The small molecule below binds the protein below.
Small molecule (SMILES): CCOc1ccc(S(N)(=O)=O)cc1

Sequence of chain 1.A:
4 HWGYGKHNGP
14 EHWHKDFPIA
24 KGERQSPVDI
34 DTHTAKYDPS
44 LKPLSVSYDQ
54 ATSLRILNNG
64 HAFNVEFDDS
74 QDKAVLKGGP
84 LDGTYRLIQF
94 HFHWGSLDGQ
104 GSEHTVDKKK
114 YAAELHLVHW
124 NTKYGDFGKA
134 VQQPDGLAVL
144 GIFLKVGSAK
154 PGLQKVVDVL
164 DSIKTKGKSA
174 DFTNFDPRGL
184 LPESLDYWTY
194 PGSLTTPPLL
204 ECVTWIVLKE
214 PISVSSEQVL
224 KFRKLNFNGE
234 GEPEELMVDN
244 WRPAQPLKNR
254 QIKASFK

Binding-site contacts:
Ligand atom CAE contacts residue LEU197 of chain 1.A at 4.0 Å (hydrophobic).
Ligand atom NAK contacts residue HIS96 of chain 1.A at 3.3 Å (h-bond).
Ligand atom OAI contacts residue SER196 of chain 1.A at 4.0 Å.
Ligand atom OAJ contacts residue HIS94 of chain 1.A at 3.5 Å.
Ligand atom NAK contacts residue ZN1 of chain 1.B at 1.9 Å.
Ligand atom CAE contacts residue GOL1 of chain 1.E at 3.8 Å.
Ligand atom CAA contacts residue HIS94 of chain 1.A at 4.1 Å.
Ligand atom OAJ contacts residue VAL142 of chain 1.A at 3.7 Å.
Ligand atom CAC contacts residue VAL121 of chain 1.A at 4.2 Å (hydrophobic).
Ligand atom OAJ contacts residue VAL121 of chain 1.A at 4.0 Å.
Ligand atom CAB contacts residue HIS94 of chain 1.A at 4.1 Å.
Ligand atom OAH contacts residue GOL1 of chain 1.E at 4.1 Å.
Ligand atom SAG contacts residue ZN1 of chain 1.B at 3.0 Å.
Ligand atom NAK contacts residue HIS94 of chain 1.A at 3.2 Å (h-bond).
Ligand atom SAG contacts residue THR198 of chain 1.A at 3.8 Å.
Ligand atom NAK contacts residue HIS119 of chain 1.A at 3.4 Å (h-bond).
Ligand atom CAB contacts residue VAL121 of chain 1.A at 3.8 Å (hydrophobic).
Ligand atom NAK contacts residue THR198 of chain 1.A at 2.8 Å (h-bond).
Ligand atom OAI contacts residue TRP208 of chain 1.A at 3.5 Å.
Ligand atom CAF contacts residue LEU197 of chain 1.A at 3.9 Å (hydrophobic).
Ligand atom NAK contacts residue GLU106 of chain 1.A at 4.1 Å.
Ligand atom CAD contacts residue GOL1 of chain 1.E at 3.9 Å.
Ligand atom CAC contacts residue GLN92 of chain 1.A at 3.9 Å.
Ligand atom CAC contacts residue LEU197 of chain 1.A at 3.9 Å (hydrophobic).
Ligand atom OAI contacts residue LEU197 of chain 1.A at 3.4 Å.
Ligand atom CAE contacts residue THR199 of chain 1.A at 3.4 Å.
Ligand atom CAA contacts residue LEU197 of chain 1.A at 4.0 Å (hydrophobic).
Ligand atom OAJ contacts residue HIS119 of chain 1.A at 3.4 Å (h-bond).
Ligand atom CAB contacts residue LEU197 of chain 1.A at 3.9 Å (hydrophobic).
Ligand atom SAG contacts residue HIS94 of chain 1.A at 3.9 Å.
Ligand atom CAM contacts residue PHE130 of chain 1.A at 4.1 Å (hydrophobic).
Ligand atom SAG contacts residue HIS119 of chain 1.A at 3.9 Å.
Ligand atom CAD contacts residue LEU197 of chain 1.A at 4.0 Å (hydrophobic).
Ligand atom OAJ contacts residue TRP208 of chain 1.A at 3.8 Å.
Ligand atom OAH contacts residue PHE130 of chain 1.A at 3.7 Å.
Ligand atom CAF contacts residue THR199 of chain 1.A at 3.5 Å.
Ligand atom OAI contacts residue THR198 of chain 1.A at 3.0 Å (h-bond).
Ligand atom OAI contacts residue ZN1 of chain 1.B at 4.1 Å.
Ligand atom OAJ contacts residue ZN1 of chain 1.B at 3.0 Å.
Ligand atom CAA contacts residue ZN1 of chain 1.B at 4.2 Å.